Binding-site contacts:
Ligand atom C7 contacts residue ASN271 of chain 1.B at 3.4 Å.
Ligand atom O5 contacts residue ASN271 of chain 1.B at 2.3 Å (h-bond).
Ligand atom C1 contacts residue ASN271 of chain 1.B at 1.4 Å.
Ligand atom O7 contacts residue ASN271 of chain 1.B at 3.6 Å (h-bond).
Ligand atom C4 contacts residue ASN271 of chain 1.B at 4.2 Å.
Ligand atom C7 contacts residue PRO85 of chain 1.B at 4.3 Å (hydrophobic).
Ligand atom N2 contacts residue PRO85 of chain 1.B at 4.5 Å.
Ligand atom N2 contacts residue ASN271 of chain 1.B at 2.8 Å (h-bond).
Ligand atom C8 contacts residue PRO85 of chain 1.B at 3.7 Å (hydrophobic).
Ligand atom C3 contacts residue ASN271 of chain 1.B at 3.7 Å.
Ligand atom C5 contacts residue ASN271 of chain 1.B at 3.6 Å.
Ligand atom C2 contacts residue ASN271 of chain 1.B at 2.3 Å.

Sequence of chain 1.B:
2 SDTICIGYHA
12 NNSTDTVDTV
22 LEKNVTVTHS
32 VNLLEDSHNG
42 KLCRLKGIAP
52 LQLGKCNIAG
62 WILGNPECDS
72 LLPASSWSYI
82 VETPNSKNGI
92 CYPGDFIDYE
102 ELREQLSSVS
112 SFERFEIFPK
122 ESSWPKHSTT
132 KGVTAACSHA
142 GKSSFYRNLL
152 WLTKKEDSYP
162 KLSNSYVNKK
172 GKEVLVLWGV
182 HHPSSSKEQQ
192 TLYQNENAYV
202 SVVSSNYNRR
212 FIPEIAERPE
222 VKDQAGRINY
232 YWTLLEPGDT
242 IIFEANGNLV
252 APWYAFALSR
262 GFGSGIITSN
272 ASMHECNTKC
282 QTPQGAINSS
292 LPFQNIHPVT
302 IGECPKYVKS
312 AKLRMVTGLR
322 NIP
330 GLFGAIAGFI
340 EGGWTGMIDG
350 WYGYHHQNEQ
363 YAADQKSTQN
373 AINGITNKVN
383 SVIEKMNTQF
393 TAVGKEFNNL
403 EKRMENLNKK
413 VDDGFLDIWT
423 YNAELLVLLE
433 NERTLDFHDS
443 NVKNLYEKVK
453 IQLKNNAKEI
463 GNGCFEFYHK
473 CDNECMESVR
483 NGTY

A protein and the small-molecule ligand that binds it are described below.
Small molecule (SMILES): CC(=O)N[C@H]1[C@H](O[C@H]2[C@H](O)[C@@H](NC(C)=O)CO[C@@H]2CO)O[C@H](CO)[C@@H](O[C@@H]2O[C@H](CO)[C@@H](O)[C@H](O[C@H]3O[C@H](CO)[C@@H](O)[C@H](O)[C@@H]3O)[C@@H]2O)[C@@H]1O